Binding-site contacts:
Ligand atom C1 contacts residue LYS221 of chain 1.A at 3.7 Å.
Ligand atom C3 contacts residue MN1 of chain 1.E at 3.2 Å.
Ligand atom O2 contacts residue MN1 of chain 1.F at 2.3 Å.
Ligand atom C5 contacts residue ASP327 of chain 1.A at 3.4 Å.
Ligand atom C6 contacts residue HIS101 of chain 1.A at 3.8 Å.
Ligand atom O3 contacts residue ASP327 of chain 1.A at 2.9 Å (salt-bridge).
Ligand atom C2 contacts residue TRP179 of chain 1.A at 3.9 Å (hydrophobic).
Ligand atom C3 contacts residue TRP179 of chain 1.A at 3.6 Å (hydrophobic).
Ligand atom O5 contacts residue LYS329 of chain 1.A at 2.6 Å (salt-bridge).
Ligand atom C6 contacts residue TRP57 of chain 1.A at 3.7 Å (hydrophobic).
Ligand atom O5 contacts residue MN1 of chain 1.E at 3.9 Å.
Ligand atom C3 contacts residue GLU219 of chain 1.A at 3.4 Å.
Ligand atom C1 contacts residue MN1 of chain 1.F at 3.0 Å.
Ligand atom C4 contacts residue TRP179 of chain 1.A at 3.6 Å (hydrophobic).
Ligand atom C2 contacts residue ASP327 of chain 1.A at 3.5 Å.
Ligand atom O3 contacts residue HIS281 of chain 1.A at 3.2 Å.
Ligand atom O1 contacts residue LYS221 of chain 1.A at 2.7 Å (salt-bridge).
Ligand atom O1 contacts residue MN1 of chain 1.F at 2.0 Å.
Ligand atom O2 contacts residue ASP327 of chain 1.A at 2.9 Å (salt-bridge).
Ligand atom O1 contacts residue PHE66 of chain 1.B at 3.4 Å.
Ligand atom O5 contacts residue ASP327 of chain 1.A at 2.8 Å (salt-bridge).
Ligand atom C1 contacts residue PHE66 of chain 1.B at 3.6 Å (hydrophobic).
Ligand atom C1 contacts residue TRP179 of chain 1.A at 3.4 Å (hydrophobic).
Ligand atom C2 contacts residue MN1 of chain 1.E at 3.0 Å.
Ligand atom C2 contacts residue MN1 of chain 1.F at 3.0 Å.
Ligand atom O2 contacts residue GLU219 of chain 1.A at 3.1 Å (salt-bridge).
Ligand atom O2 contacts residue HIS257 of chain 1.A at 3.0 Å.
Ligand atom C3 contacts residue ASP327 of chain 1.A at 3.7 Å.
Ligand atom O3 contacts residue GLU219 of chain 1.A at 2.7 Å (salt-bridge).
Ligand atom O2 contacts residue MN1 of chain 1.E at 2.2 Å.
Ligand atom C2 contacts residue HIS257 of chain 1.A at 3.6 Å.
Ligand atom O1 contacts residue HIS257 of chain 1.A at 3.4 Å (h-bond).
Ligand atom O2 contacts residue ASP254 of chain 1.A at 3.2 Å (salt-bridge).
Ligand atom O1 contacts residue ASP289 of chain 1.A at 3.0 Å (salt-bridge).
Ligand atom O3 contacts residue MN1 of chain 1.E at 2.3 Å.
Ligand atom C5 contacts residue LYS329 of chain 1.A at 3.8 Å.
Ligand atom O6 contacts residue PHE66 of chain 1.B at 3.7 Å.
Ligand atom C2 contacts residue GLU219 of chain 1.A at 3.7 Å.
Ligand atom O4 contacts residue HIS101 of chain 1.A at 3.1 Å (h-bond).
Ligand atom O4 contacts residue TRP179 of chain 1.A at 3.7 Å.

Sequence of chain 1.A:
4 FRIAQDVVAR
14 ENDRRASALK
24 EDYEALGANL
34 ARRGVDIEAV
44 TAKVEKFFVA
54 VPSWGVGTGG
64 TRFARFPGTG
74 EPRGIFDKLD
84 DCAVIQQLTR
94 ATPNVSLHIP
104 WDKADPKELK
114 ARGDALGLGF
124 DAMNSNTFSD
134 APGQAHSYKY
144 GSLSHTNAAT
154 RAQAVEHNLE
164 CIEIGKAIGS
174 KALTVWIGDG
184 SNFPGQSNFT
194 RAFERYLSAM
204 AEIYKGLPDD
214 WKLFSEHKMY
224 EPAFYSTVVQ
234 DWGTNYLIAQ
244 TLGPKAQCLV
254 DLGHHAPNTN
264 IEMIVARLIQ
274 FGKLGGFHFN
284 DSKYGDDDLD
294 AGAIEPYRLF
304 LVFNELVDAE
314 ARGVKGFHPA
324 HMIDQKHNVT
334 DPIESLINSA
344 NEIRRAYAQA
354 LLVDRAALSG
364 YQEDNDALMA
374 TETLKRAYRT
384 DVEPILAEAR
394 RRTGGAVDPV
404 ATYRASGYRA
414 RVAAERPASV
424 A

Sequence of chain 1.B:
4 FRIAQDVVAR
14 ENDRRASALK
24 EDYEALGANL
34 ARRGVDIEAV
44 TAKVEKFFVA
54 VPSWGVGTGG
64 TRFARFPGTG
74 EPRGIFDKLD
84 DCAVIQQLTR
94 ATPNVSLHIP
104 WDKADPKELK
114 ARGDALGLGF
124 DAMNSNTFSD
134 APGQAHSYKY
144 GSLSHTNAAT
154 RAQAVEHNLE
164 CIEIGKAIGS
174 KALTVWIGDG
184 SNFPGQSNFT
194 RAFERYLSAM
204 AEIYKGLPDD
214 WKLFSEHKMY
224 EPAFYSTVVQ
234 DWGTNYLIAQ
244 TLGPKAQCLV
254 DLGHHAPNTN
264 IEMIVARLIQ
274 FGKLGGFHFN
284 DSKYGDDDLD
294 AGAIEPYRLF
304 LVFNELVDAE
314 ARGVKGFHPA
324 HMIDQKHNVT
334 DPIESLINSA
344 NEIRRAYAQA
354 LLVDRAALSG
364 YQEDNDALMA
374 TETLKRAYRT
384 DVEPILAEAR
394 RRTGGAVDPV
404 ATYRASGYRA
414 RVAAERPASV

A protein and the small-molecule ligand that binds it are described below.
Small molecule (SMILES): O=C(CO)[C@H](O)[C@H](O)[C@H](O)CO